Sequence of chain 1.B:
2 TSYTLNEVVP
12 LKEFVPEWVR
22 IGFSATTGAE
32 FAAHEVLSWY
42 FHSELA

This protein binds this small molecule.
Small molecule (SMILES): CC(=O)N[C@@H]1[C@@H](O)[C@H](O[C@@H]2O[C@H](CO)[C@@H](O)[C@H](O[C@H]3O[C@H](CO)[C@@H](O)[C@H](O)[C@@H]3O)[C@@H]2O)[C@@H](CO)O[C@H]1O

Sequence of chain 1.A:
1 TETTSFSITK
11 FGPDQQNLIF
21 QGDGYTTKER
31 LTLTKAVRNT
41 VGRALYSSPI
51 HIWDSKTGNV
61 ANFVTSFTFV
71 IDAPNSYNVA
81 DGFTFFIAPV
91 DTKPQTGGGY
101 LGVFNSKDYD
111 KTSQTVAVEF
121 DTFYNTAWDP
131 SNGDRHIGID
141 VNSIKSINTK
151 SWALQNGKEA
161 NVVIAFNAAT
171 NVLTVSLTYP

Binding-site contacts:
Ligand atom O2 contacts residue GLY98 of chain 1.A at 3.6 Å.
Ligand atom O3 contacts residue GLY99 of chain 1.A at 2.6 Å (h-bond).
Ligand atom C3 contacts residue GLY98 of chain 1.A at 4.1 Å.
Ligand atom C6 contacts residue ASP81 of chain 1.A at 3.6 Å.
Ligand atom C4 contacts residue GLY98 of chain 1.A at 4.0 Å.
Ligand atom O5 contacts residue GLY29 of chain 1.B at 4.0 Å.
Ligand atom C6 contacts residue ALA30 of chain 1.B at 3.6 Å (hydrophobic).
Ligand atom O4 contacts residue GLY99 of chain 1.A at 3.0 Å (h-bond).
Ligand atom O4 contacts residue ASP81 of chain 1.A at 2.8 Å (salt-bridge).
Ligand atom O6 contacts residue ASP81 of chain 1.A at 2.9 Å (salt-bridge).
Ligand atom C6 contacts residue ALA30 of chain 1.B at 3.9 Å (hydrophobic).
Ligand atom O2 contacts residue PHE123 of chain 1.A at 4.1 Å.
Ligand atom C5 contacts residue ALA30 of chain 1.B at 4.1 Å (hydrophobic).
Ligand atom O6 contacts residue ALA80 of chain 1.A at 3.4 Å.
Ligand atom O4 contacts residue ASN125 of chain 1.A at 2.8 Å (h-bond).
Ligand atom O4 contacts residue PHE123 of chain 1.A at 3.5 Å.
Ligand atom C4 contacts residue ASN125 of chain 1.A at 4.0 Å.
Ligand atom O5 contacts residue GLU31 of chain 1.B at 3.4 Å (salt-bridge).
Ligand atom O4 contacts residue GLY98 of chain 1.A at 3.9 Å.
Ligand atom C6 contacts residue ALA80 of chain 1.A at 3.9 Å (hydrophobic).
Ligand atom C5 contacts residue GLU31 of chain 1.B at 3.7 Å.
Ligand atom C6 contacts residue GLU31 of chain 1.B at 4.1 Å.
Ligand atom C5 contacts residue ASP81 of chain 1.A at 4.1 Å.
Ligand atom C1 contacts residue ALA30 of chain 1.B at 3.9 Å (hydrophobic).
Ligand atom O6 contacts residue ALA30 of chain 1.B at 3.0 Å (h-bond).
Ligand atom O6 contacts residue GLU31 of chain 1.B at 4.0 Å.
Ligand atom O3 contacts residue GLY98 of chain 1.A at 3.4 Å.
Ligand atom O2 contacts residue GLY29 of chain 1.B at 3.6 Å.
Ligand atom C4 contacts residue ASP81 of chain 1.A at 3.5 Å.
Ligand atom O6 contacts residue GLY29 of chain 1.B at 3.3 Å.
Ligand atom O6 contacts residue GLU31 of chain 1.B at 3.3 Å (salt-bridge).
Ligand atom C3 contacts residue ALA30 of chain 1.B at 4.0 Å (hydrophobic).
Ligand atom C4 contacts residue GLY99 of chain 1.A at 3.4 Å.
Ligand atom C3 contacts residue GLY99 of chain 1.A at 3.6 Å.
Ligand atom C5 contacts residue PHE123 of chain 1.A at 3.7 Å (hydrophobic).
Ligand atom C6 contacts residue GLU31 of chain 1.B at 3.6 Å.
Ligand atom O5 contacts residue ALA30 of chain 1.B at 3.0 Å (h-bond).
Ligand atom C2 contacts residue PHE123 of chain 1.A at 4.1 Å (hydrophobic).
Ligand atom O4 contacts residue PHE123 of chain 1.A at 3.8 Å.
Ligand atom C6 contacts residue PHE123 of chain 1.A at 3.5 Å (hydrophobic).